Binding-site contacts:
Ligand atom N2 contacts residue ASN286 of chain 1.A at 3.0 Å (h-bond).
Ligand atom O5 contacts residue ASN286 of chain 1.A at 2.3 Å (h-bond).
Ligand atom C4 contacts residue ASN286 of chain 1.A at 4.3 Å.
Ligand atom O7 contacts residue ASN286 of chain 1.A at 3.6 Å.
Ligand atom C1 contacts residue ASN286 of chain 1.A at 1.4 Å.
Ligand atom C5 contacts residue ASN286 of chain 1.A at 3.6 Å.
Ligand atom C2 contacts residue ASN286 of chain 1.A at 2.5 Å.
Ligand atom C8 contacts residue ASN275 of chain 1.A at 4.3 Å.
Ligand atom C3 contacts residue ASN286 of chain 1.A at 3.8 Å.
Ligand atom C7 contacts residue ASN286 of chain 1.A at 3.6 Å.

This small molecule binds to this protein.
Small molecule (SMILES): CC(=O)N[C@@H]1[C@@H](O)[C@H](O)[C@@H](CO)O[C@H]1O

Sequence of chain 1.A:
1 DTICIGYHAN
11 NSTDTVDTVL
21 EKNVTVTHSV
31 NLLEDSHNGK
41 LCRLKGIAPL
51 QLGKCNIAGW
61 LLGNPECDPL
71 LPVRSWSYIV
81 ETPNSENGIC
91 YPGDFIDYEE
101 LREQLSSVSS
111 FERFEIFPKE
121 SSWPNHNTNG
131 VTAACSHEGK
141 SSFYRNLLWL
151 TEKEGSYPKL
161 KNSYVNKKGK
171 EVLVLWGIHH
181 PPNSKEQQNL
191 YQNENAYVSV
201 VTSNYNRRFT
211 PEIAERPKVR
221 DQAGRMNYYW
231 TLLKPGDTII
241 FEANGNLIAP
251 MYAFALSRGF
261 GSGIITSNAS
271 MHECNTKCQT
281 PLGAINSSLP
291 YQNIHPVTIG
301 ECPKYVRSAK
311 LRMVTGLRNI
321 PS